Sequence of chain 6.A:
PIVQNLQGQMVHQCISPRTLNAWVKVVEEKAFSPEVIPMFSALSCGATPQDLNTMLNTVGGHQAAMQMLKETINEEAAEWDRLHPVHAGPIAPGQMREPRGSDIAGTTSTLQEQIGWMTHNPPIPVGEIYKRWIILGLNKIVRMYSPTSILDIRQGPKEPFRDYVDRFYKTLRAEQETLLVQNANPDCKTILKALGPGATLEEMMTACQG

Sequence of chain 2.A:
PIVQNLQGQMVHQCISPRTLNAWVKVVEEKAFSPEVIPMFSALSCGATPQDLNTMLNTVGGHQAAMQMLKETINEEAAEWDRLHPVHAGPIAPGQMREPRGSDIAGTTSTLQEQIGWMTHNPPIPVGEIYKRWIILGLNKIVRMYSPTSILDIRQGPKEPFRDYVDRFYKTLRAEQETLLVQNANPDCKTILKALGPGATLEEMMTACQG

A protein and the small-molecule ligand that binds it are described below.
Small molecule (SMILES): Cn1nc(NS(C)(=O)=O)c2c(Cl)ccc(-n3c([C@H](Cc4cc(F)cc(F)c4)NC(=O)Cn4[nH]c(C(F)F)c5cccc4-5)nc4ccccc4c3=O)c21

Binding-site contacts:
Ligand atom C28 contacts residue ASN57 of chain 6.A at 3.2 Å.
Ligand atom C24 contacts residue GLY106 of chain 6.A at 3.6 Å.
Ligand atom C29 contacts residue ASN57 of chain 6.A at 3.6 Å.
Ligand atom C14 contacts residue TYR130 of chain 6.A at 3.5 Å (hydrophobic).
Ligand atom F46 contacts residue ARG173 of chain 2.A at 3.3 Å.
Ligand atom C36 contacts residue LEU56 of chain 6.A at 3.6 Å (hydrophobic).
Ligand atom C50 contacts residue GLN67 of chain 6.A at 3.5 Å.
Ligand atom C14 contacts residue ALA105 of chain 6.A at 3.6 Å (hydrophobic).
Ligand atom N25 contacts residue ASN57 of chain 6.A at 2.9 Å (h-bond).
Ligand atom C27 contacts residue ASN57 of chain 6.A at 3.3 Å.
Ligand atom C14 contacts residue THR107 of chain 6.A at 3.6 Å.
Ligand atom F35 contacts residue MET66 of chain 6.A at 3.1 Å.
Ligand atom O09 contacts residue LYS70 of chain 6.A at 3.0 Å (salt-bridge).
Ligand atom N37 contacts residue ASN57 of chain 6.A at 2.4 Å (h-bond).
Ligand atom O39 contacts residue LYS70 of chain 6.A at 3.5 Å.
Ligand atom C04 contacts residue LYS70 of chain 6.A at 3.5 Å.
Ligand atom C40 contacts residue ASN57 of chain 6.A at 3.6 Å.
Ligand atom F32 contacts residue ILE73 of chain 6.A at 3.2 Å.
Ligand atom C14 contacts residue ASN53 of chain 6.A at 3.4 Å.
Ligand atom O08 contacts residue ASN74 of chain 6.A at 3.1 Å (h-bond).
Ligand atom C21 contacts residue ASN57 of chain 6.A at 3.6 Å.
Ligand atom F32 contacts residue LEU69 of chain 6.A at 3.1 Å.
Ligand atom C51 contacts residue GLN67 of chain 6.A at 3.2 Å.
Ligand atom C33 contacts residue MET66 of chain 6.A at 3.2 Å (hydrophobic).
Ligand atom C50 contacts residue GLN63 of chain 6.A at 3.4 Å.
Ligand atom CL12 contacts residue ILE73 of chain 6.A at 3.6 Å.
Ligand atom O18 contacts residue THR107 of chain 6.A at 3.0 Å (h-bond).
Ligand atom C28 contacts residue ASN53 of chain 6.A at 3.4 Å.
Ligand atom C13 contacts residue TYR130 of chain 6.A at 3.4 Å (hydrophobic).
Ligand atom C31 contacts residue LYS70 of chain 6.A at 3.4 Å.
Ligand atom N03 contacts residue LYS70 of chain 6.A at 3.6 Å.
Ligand atom O18 contacts residue GLY106 of chain 6.A at 3.5 Å (h-bond).
Ligand atom C49 contacts residue GLN63 of chain 6.A at 3.4 Å.
Ligand atom F32 contacts residue LYS70 of chain 6.A at 3.0 Å.
Ligand atom N05 contacts residue ASN74 of chain 6.A at 3.6 Å (h-bond).
Ligand atom C38 contacts residue ASN57 of chain 6.A at 3.4 Å.
Ligand atom F35 contacts residue LEU56 of chain 6.A at 3.4 Å.
Ligand atom CL12 contacts residue ASN74 of chain 6.A at 3.0 Å.
Ligand atom C36 contacts residue ASN57 of chain 6.A at 3.1 Å.
Ligand atom N05 contacts residue LYS70 of chain 6.A at 3.5 Å.